Binding-site contacts:
Ligand atom CAQ contacts residue MG1 of chain 1.L at 2.6 Å.
Ligand atom CAG contacts residue PRO217 of chain 1.A at 3.8 Å (hydrophobic).
Ligand atom NAO contacts residue GLU224 of chain 1.A at 3.0 Å (salt-bridge).
Ligand atom CAH contacts residue PRO217 of chain 1.A at 3.9 Å (hydrophobic).
Ligand atom OAA contacts residue GLU224 of chain 1.A at 3.1 Å (salt-bridge).
Ligand atom CAL contacts residue MG1 of chain 1.M at 3.1 Å.
Ligand atom NAY contacts residue PRO217 of chain 1.A at 4.0 Å.
Ligand atom CAL contacts residue GLU224 of chain 1.A at 3.2 Å.
Ligand atom CAI contacts residue PRO217 of chain 1.A at 3.8 Å (hydrophobic).
Ligand atom CAX contacts residue PRO217 of chain 1.A at 3.8 Å (hydrophobic).
Ligand atom CAQ contacts residue GLU224 of chain 1.A at 3.8 Å.
Ligand atom CAU contacts residue PRO217 of chain 1.A at 3.9 Å (hydrophobic).
Ligand atom OAA contacts residue ASP188 of chain 1.A at 2.9 Å (salt-bridge).
Ligand atom CAT contacts residue MG1 of chain 1.M at 3.0 Å.
Ligand atom NAP contacts residue ASP188 of chain 1.A at 3.4 Å (salt-bridge).
Ligand atom OAA contacts residue MG1 of chain 1.M at 2.3 Å.
Ligand atom CAF contacts residue PRO217 of chain 1.A at 4.0 Å (hydrophobic).
Ligand atom FAC contacts residue GLN218 of chain 1.A at 3.4 Å.
Ligand atom CAG contacts residue GLU224 of chain 1.A at 3.7 Å.
Ligand atom CAR contacts residue GLN218 of chain 1.A at 3.9 Å.
Ligand atom OAA contacts residue ASP131 of chain 1.A at 2.8 Å (salt-bridge).
Ligand atom CAI contacts residue GLU224 of chain 1.A at 3.8 Å.
Ligand atom OAB contacts residue ASP188 of chain 1.A at 2.6 Å (salt-bridge).
Ligand atom CAS contacts residue PRO217 of chain 1.A at 4.0 Å (hydrophobic).
Ligand atom OAB contacts residue MG1 of chain 1.L at 2.1 Å.
Ligand atom NAP contacts residue MG1 of chain 1.L at 2.8 Å.
Ligand atom NAO contacts residue PRO217 of chain 1.A at 4.1 Å.
Ligand atom CAT contacts residue GLU224 of chain 1.A at 3.7 Å.
Ligand atom FAC contacts residue PRO217 of chain 1.A at 4.0 Å.
Ligand atom CAV contacts residue PRO217 of chain 1.A at 3.8 Å (hydrophobic).
Ligand atom OAA contacts residue MG1 of chain 1.L at 1.9 Å.
Ligand atom CAW contacts residue PRO217 of chain 1.A at 4.0 Å (hydrophobic).
Ligand atom CAQ contacts residue ASP131 of chain 1.A at 4.0 Å.
Ligand atom NAO contacts residue MG1 of chain 1.M at 2.2 Å.
Ligand atom OAB contacts residue ASP131 of chain 1.A at 4.1 Å.
Ligand atom CAL contacts residue PRO217 of chain 1.A at 3.9 Å (hydrophobic).
Ligand atom CAQ contacts residue MG1 of chain 1.M at 3.0 Å.
Ligand atom CAQ contacts residue ASP188 of chain 1.A at 3.5 Å.
Ligand atom CAT contacts residue MG1 of chain 1.L at 4.1 Å.
Ligand atom CAR contacts residue PRO217 of chain 1.A at 4.1 Å (hydrophobic).

Sequence of chain 1.A:
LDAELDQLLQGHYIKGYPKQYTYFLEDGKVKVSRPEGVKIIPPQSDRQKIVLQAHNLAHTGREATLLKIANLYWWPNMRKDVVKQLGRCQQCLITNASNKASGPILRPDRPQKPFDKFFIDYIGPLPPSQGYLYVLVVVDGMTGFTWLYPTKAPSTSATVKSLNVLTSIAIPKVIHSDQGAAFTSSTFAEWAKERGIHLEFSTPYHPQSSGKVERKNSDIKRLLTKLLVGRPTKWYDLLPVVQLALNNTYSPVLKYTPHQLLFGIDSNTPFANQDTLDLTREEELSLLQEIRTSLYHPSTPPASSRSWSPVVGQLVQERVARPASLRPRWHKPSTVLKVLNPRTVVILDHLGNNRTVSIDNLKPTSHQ

The small molecule below binds the protein below.
Small molecule (SMILES): O=C(NO)c1cc2c3ccccc3n(Cc3ccc(F)cc3)c2cn1